Sequence of chain 1.E:
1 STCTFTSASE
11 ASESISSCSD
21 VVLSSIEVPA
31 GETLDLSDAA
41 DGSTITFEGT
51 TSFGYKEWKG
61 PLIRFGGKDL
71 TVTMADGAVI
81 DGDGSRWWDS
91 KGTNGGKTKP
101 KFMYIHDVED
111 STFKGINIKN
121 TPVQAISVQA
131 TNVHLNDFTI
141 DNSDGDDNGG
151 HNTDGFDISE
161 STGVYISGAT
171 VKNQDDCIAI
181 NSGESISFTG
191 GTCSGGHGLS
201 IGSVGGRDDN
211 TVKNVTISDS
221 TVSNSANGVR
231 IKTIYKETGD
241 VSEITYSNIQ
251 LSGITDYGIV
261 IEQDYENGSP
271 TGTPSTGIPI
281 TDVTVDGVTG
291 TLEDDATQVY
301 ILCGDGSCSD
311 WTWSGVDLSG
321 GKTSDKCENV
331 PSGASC

This small molecule binds to this protein.
Small molecule (SMILES): OC[C@H]1O[C@H](O)[C@@H](O)[C@@H](O)[C@@H]1O

Binding-site contacts:
Ligand atom O2 contacts residue SER14 of chain 1.E at 3.6 Å (h-bond).
Ligand atom O3 contacts residue SER14 of chain 1.E at 4.1 Å.
Ligand atom O5 contacts residue GLU10 of chain 1.E at 4.4 Å.
Ligand atom O5 contacts residue PHE5 of chain 1.E at 3.7 Å.
Ligand atom O5 contacts residue SER14 of chain 1.E at 2.4 Å (h-bond).
Ligand atom C2 contacts residue GLU10 of chain 1.E at 4.3 Å.
Ligand atom O6 contacts residue CYS3 of chain 1.E at 4.3 Å.
Ligand atom O2 contacts residue GLU10 of chain 1.E at 3.6 Å.
Ligand atom C4 contacts residue SER14 of chain 1.E at 3.5 Å.
Ligand atom C2 contacts residue SER14 of chain 1.E at 2.4 Å.
Ligand atom C6 contacts residue SER14 of chain 1.E at 4.2 Å.
Ligand atom O4 contacts residue SER14 of chain 1.E at 4.5 Å.
Ligand atom C1 contacts residue GLU10 of chain 1.E at 3.5 Å.
Ligand atom C3 contacts residue SER14 of chain 1.E at 2.9 Å.
Ligand atom O6 contacts residue SER14 of chain 1.E at 4.4 Å.
Ligand atom O6 contacts residue PHE5 of chain 1.E at 4.0 Å.
Ligand atom C2 contacts residue GLU13 of chain 1.E at 4.0 Å.
Ligand atom C5 contacts residue SER14 of chain 1.E at 2.8 Å.
Ligand atom O2 contacts residue GLU13 of chain 1.E at 4.2 Å.
Ligand atom C1 contacts residue PHE5 of chain 1.E at 4.1 Å (hydrophobic).
Ligand atom C1 contacts residue SER14 of chain 1.E at 1.5 Å.